Sequence of chain 1.B:
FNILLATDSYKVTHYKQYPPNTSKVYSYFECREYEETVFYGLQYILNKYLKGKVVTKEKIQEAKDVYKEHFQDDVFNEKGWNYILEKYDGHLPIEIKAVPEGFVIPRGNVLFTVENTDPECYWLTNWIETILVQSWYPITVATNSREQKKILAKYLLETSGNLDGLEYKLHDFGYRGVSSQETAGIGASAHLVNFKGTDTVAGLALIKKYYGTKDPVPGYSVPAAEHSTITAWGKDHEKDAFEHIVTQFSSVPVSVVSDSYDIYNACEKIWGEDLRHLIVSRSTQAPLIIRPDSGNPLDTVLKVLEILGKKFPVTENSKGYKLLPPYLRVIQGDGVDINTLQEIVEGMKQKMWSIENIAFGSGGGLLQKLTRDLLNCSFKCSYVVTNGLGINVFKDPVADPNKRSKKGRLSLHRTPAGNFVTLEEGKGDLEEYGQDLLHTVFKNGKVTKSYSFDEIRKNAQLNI

Binding-site contacts:
Ligand atom O08 contacts residue TYR18 of chain 1.A at 3.8 Å.
Ligand atom C02 contacts residue ASP219 of chain 1.B at 3.9 Å.
Ligand atom C05 contacts residue TYR18 of chain 1.A at 3.4 Å (hydrophobic).
Ligand atom C03 contacts residue PHE193 of chain 1.B at 3.5 Å (hydrophobic).
Ligand atom N09 contacts residue ASP219 of chain 1.B at 3.0 Å (salt-bridge).
Ligand atom C07 contacts residue ASP219 of chain 1.B at 3.9 Å.
Ligand atom C03 contacts residue ARG196 of chain 1.B at 3.4 Å.
Ligand atom C02 contacts residue ASP16 of chain 1.A at 3.5 Å.
Ligand atom C04 contacts residue PRP1 of chain 1.J at 3.5 Å.
Ligand atom C06 contacts residue PHE193 of chain 1.B at 3.7 Å (hydrophobic).
Ligand atom N09 contacts residue ALA244 of chain 1.B at 3.7 Å.
Ligand atom C01 contacts residue ASP16 of chain 1.A at 4.5 Å.
Ligand atom N09 contacts residue PHE193 of chain 1.B at 3.8 Å.
Ligand atom C04 contacts residue ARG196 of chain 1.B at 3.7 Å.
Ligand atom C02 contacts residue TYR18 of chain 1.A at 3.8 Å (hydrophobic).
Ligand atom C06 contacts residue ASP219 of chain 1.B at 4.0 Å.
Ligand atom C04 contacts residue TYR18 of chain 1.A at 3.3 Å (hydrophobic).
Ligand atom C03 contacts residue ASP16 of chain 1.A at 3.9 Å.
Ligand atom C02 contacts residue ARG196 of chain 1.B at 4.3 Å.
Ligand atom C01 contacts residue ASP219 of chain 1.B at 3.1 Å.
Ligand atom C05 contacts residue ARG311 of chain 1.B at 4.0 Å.
Ligand atom C02 contacts residue PHE193 of chain 1.B at 3.7 Å (hydrophobic).
Ligand atom N09 contacts residue TYR18 of chain 1.A at 3.4 Å.
Ligand atom O08 contacts residue PHE193 of chain 1.B at 3.3 Å.
Ligand atom C01 contacts residue TYR18 of chain 1.A at 3.7 Å (hydrophobic).
Ligand atom C07 contacts residue TYR18 of chain 1.A at 3.4 Å (hydrophobic).
Ligand atom C07 contacts residue ARG311 of chain 1.B at 4.4 Å.
Ligand atom C07 contacts residue ALA244 of chain 1.B at 4.3 Å (hydrophobic).
Ligand atom O08 contacts residue ARG311 of chain 1.B at 3.5 Å (salt-bridge).
Ligand atom C01 contacts residue PHE193 of chain 1.B at 3.5 Å (hydrophobic).
Ligand atom C05 contacts residue PHE193 of chain 1.B at 3.7 Å (hydrophobic).
Ligand atom C05 contacts residue PRP1 of chain 1.J at 3.8 Å.
Ligand atom O08 contacts residue ALA244 of chain 1.B at 4.1 Å.
Ligand atom C04 contacts residue PHE193 of chain 1.B at 4.0 Å (hydrophobic).
Ligand atom C03 contacts residue TYR18 of chain 1.A at 3.9 Å (hydrophobic).
Ligand atom C06 contacts residue TYR18 of chain 1.A at 3.5 Å (hydrophobic).
Ligand atom C07 contacts residue PHE193 of chain 1.B at 3.4 Å (hydrophobic).

Sequence of chain 1.A:
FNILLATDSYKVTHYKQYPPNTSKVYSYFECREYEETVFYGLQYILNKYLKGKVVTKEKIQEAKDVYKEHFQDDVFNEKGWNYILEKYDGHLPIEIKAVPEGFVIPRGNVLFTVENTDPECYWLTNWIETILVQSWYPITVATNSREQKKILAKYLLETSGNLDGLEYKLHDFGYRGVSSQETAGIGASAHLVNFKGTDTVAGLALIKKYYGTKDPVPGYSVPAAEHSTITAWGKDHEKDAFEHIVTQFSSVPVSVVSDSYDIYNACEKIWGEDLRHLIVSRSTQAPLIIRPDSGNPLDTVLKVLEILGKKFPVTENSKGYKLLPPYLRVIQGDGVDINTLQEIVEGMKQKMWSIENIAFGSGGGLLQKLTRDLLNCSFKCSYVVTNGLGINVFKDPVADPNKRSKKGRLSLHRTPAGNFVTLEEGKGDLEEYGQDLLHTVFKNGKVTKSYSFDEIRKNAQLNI

The protein below binds the small molecule below.
Small molecule (SMILES): NC(=O)c1ccccc1